A protein and the small-molecule ligand that binds it are described below.
Small molecule (SMILES): CSCC[C@H](NC(=O)[C@@H]1CCCN1C(=O)[C@H](CC(C)C)NC(=O)[C@H](CC(C)C)NC(=O)[C@H](CCCCN)NC(=O)[C@H](C)NC(=O)[C@H](CCCCN)NC(=O)[C@@H](N)CCCN=C(N)N)C(=O)N[C@@H](CCC(=O)O)C(=O)N[C@@H](CCC(=O)O)C(=O)N[C@@H](C)C(=O)N[C@@H](CC(C)C)C(=O)N[C@@H](CC(C)C)C(=O)N1CCC[C@H]1C=O

Sequence of chain 2.D:
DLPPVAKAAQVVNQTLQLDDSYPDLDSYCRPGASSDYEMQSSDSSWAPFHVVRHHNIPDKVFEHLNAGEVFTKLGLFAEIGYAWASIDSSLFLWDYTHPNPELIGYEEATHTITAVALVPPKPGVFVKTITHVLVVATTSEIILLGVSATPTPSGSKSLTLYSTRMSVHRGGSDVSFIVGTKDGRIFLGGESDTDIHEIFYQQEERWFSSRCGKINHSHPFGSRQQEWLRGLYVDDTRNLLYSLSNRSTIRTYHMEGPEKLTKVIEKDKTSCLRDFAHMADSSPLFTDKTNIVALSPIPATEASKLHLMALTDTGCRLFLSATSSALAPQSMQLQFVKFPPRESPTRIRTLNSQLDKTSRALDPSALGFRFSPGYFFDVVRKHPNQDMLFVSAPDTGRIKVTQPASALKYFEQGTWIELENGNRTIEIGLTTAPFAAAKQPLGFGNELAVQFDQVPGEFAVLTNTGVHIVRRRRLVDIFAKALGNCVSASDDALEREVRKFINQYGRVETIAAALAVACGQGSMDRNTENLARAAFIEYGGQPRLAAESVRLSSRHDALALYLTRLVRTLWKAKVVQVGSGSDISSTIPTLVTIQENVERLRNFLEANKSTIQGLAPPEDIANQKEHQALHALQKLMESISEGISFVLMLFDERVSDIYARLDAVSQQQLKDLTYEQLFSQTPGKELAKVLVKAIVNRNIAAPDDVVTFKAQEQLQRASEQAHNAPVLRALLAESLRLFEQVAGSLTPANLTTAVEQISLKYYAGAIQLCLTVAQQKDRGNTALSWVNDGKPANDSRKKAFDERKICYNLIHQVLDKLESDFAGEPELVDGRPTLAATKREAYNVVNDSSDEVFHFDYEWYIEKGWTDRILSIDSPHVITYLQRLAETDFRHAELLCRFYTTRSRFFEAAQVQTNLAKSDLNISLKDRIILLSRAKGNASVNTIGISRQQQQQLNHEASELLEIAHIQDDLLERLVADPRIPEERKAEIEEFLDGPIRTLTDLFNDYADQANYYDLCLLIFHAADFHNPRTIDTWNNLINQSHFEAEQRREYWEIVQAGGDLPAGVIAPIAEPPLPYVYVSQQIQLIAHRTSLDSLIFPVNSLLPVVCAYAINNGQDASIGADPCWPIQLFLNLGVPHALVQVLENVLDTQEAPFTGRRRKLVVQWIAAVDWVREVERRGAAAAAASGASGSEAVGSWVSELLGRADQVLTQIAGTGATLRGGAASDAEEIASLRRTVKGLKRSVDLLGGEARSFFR

Sequence of chain 2.F:
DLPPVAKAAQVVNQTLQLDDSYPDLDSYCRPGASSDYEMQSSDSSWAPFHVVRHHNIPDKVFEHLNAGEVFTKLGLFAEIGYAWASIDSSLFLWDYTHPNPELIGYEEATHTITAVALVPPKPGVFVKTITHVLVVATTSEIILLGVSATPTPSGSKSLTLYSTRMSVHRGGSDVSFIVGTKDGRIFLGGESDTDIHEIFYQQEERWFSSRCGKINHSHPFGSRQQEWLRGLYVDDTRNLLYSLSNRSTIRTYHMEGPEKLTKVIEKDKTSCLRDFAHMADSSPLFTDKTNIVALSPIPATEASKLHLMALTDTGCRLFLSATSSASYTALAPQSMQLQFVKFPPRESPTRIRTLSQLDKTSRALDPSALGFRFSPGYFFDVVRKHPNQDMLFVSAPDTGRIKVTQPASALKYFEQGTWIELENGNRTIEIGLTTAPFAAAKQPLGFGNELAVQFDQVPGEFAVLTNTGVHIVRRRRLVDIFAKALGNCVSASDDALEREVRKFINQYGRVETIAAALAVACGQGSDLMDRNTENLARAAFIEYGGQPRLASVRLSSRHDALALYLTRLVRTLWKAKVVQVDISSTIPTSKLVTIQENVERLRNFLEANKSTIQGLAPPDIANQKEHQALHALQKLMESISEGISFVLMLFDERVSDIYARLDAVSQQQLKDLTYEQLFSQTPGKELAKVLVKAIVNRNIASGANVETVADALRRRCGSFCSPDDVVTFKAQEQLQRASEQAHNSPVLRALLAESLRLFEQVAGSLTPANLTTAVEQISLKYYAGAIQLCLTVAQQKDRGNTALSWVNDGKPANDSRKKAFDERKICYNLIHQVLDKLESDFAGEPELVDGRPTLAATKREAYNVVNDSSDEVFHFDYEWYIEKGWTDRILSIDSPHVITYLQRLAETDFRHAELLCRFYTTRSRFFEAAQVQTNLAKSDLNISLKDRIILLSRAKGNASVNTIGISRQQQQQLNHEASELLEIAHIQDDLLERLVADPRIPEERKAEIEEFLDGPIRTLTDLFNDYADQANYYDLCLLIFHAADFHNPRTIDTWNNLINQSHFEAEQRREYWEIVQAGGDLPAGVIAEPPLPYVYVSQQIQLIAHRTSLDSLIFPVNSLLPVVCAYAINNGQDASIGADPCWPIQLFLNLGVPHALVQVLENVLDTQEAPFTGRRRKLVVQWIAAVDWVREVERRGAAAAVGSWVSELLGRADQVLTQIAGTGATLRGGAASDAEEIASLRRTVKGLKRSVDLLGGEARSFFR

Binding-site contacts:
Ligand atom C contacts residue ASP862 of chain 2.D at 0.9 Å.
Ligand atom C contacts residue LYS858 of chain 2.D at 1.6 Å.
Ligand atom O contacts residue ASP855 of chain 2.D at 0.3 Å (salt-bridge).
Ligand atom NH1 contacts residue LEU829 of chain 2.D at 1.2 Å (h-bond).
Ligand atom CG contacts residue ILE866 of chain 2.D at 1.1 Å (hydrophobic).
Ligand atom N contacts residue LYS858 of chain 2.D at 1.5 Å.
Ligand atom N contacts residue LYS858 of chain 2.D at 1.3 Å (salt-bridge).
Ligand atom CB contacts residue LYS859 of chain 2.D at 1.3 Å.
Ligand atom CA contacts residue ASP862 of chain 2.D at 1.1 Å.
Ligand atom O contacts residue LEU810 of chain 2.D at 1.2 Å.
Ligand atom CG contacts residue ARG864 of chain 2.D at 1.1 Å.
Ligand atom C contacts residue ASP855 of chain 2.D at 1.5 Å.
Ligand atom N contacts residue ASP862 of chain 2.D at 1.2 Å.
Ligand atom N contacts residue LYS858 of chain 2.D at 1.2 Å.
Ligand atom CD2 contacts residue ILE866 of chain 2.D at 1.4 Å (hydrophobic).
Ligand atom CG contacts residue ALA860 of chain 2.D at 1.4 Å (hydrophobic).
Ligand atom N contacts residue GLU863 of chain 2.D at 1.2 Å (salt-bridge).
Ligand atom CZ contacts residue LEU829 of chain 2.D at 0.9 Å (hydrophobic).
Ligand atom CA contacts residue LEU870 of chain 2.D at 0.9 Å (hydrophobic).
Ligand atom CB contacts residue GLU863 of chain 2.D at 1.5 Å.
Ligand atom CD contacts residue ARG864 of chain 2.D at 0.6 Å.
Ligand atom CD contacts residue LYS858 of chain 2.D at 1.4 Å.
Ligand atom N contacts residue LEU870 of chain 2.D at 0.7 Å.
Ligand atom NH2 contacts residue LEU829 of chain 2.D at 1.3 Å (h-bond).
Ligand atom O contacts residue ILE866 of chain 2.D at 0.8 Å.
Ligand atom N contacts residue VAL814 of chain 2.D at 1.3 Å.
Ligand atom O contacts residue GLU863 of chain 2.D at 1.5 Å.
Ligand atom CB contacts residue LYS858 of chain 2.D at 1.5 Å.
Ligand atom CD1 contacts residue ALA860 of chain 2.D at 1.5 Å (hydrophobic).
Ligand atom CA contacts residue LYS858 of chain 2.D at 1.5 Å.
Ligand atom NE contacts residue ALA826 of chain 2.D at 1.4 Å (h-bond).
Ligand atom CD2 contacts residue ALA860 of chain 2.D at 0.9 Å (hydrophobic).
Ligand atom NZ contacts residue ARG864 of chain 2.D at 1.1 Å.
Ligand atom CE contacts residue ARG864 of chain 2.D at 0.4 Å.
Ligand atom CA contacts residue VAL814 of chain 2.D at 1.5 Å (hydrophobic).
Ligand atom CD contacts residue CYS830 of chain 2.D at 1.6 Å (hydrophobic).
Ligand atom O contacts residue ASP862 of chain 2.D at 1.2 Å.
Ligand atom CB contacts residue LEU870 of chain 2.D at 1.5 Å (hydrophobic).
Ligand atom O contacts residue SER856 of chain 2.D at 1.3 Å.
Ligand atom CB contacts residue ARG857 of chain 2.D at 1.3 Å.